The small molecule below binds the protein below.
Small molecule (SMILES): CCN(CC)CCC[C@@H](C)Nc1ccnc2cc(Cl)ccc12

Sequence of chain 1.D:
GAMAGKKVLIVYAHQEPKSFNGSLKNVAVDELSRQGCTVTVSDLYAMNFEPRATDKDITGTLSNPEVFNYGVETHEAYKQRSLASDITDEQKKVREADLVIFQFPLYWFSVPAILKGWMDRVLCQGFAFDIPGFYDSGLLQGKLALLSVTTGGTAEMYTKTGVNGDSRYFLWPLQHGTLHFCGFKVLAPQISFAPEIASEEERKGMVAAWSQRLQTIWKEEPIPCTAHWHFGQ

Binding-site contacts:
Ligand atom C6 contacts residue LYS25 of chain 1.D at 4.1 Å.
Ligand atom CL contacts residue VAL29 of chain 1.D at 3.4 Å.
Ligand atom C6 contacts residue ASN26 of chain 1.D at 3.5 Å.
Ligand atom C4 contacts residue ASN26 of chain 1.D at 4.1 Å.
Ligand atom CL contacts residue LYS25 of chain 1.D at 3.6 Å.
Ligand atom C9 contacts residue ASN26 of chain 1.D at 4.3 Å.
Ligand atom C7 contacts residue LYS25 of chain 1.D at 4.3 Å.
Ligand atom C1 contacts residue ASP30 of chain 1.D at 3.9 Å.
Ligand atom N1 contacts residue ASP30 of chain 1.D at 2.9 Å (salt-bridge).
Ligand atom CL contacts residue ASN26 of chain 1.D at 3.5 Å.
Ligand atom C8 contacts residue ASP30 of chain 1.D at 3.5 Å.
Ligand atom C8 contacts residue VAL29 of chain 1.D at 4.4 Å (hydrophobic).
Ligand atom C9 contacts residue ASP30 of chain 1.D at 3.6 Å.
Ligand atom C8 contacts residue ASN26 of chain 1.D at 3.9 Å.
Ligand atom C5 contacts residue ASN26 of chain 1.D at 3.8 Å.
Ligand atom C7 contacts residue ASN26 of chain 1.D at 3.4 Å.